Sequence of chain 19.A:
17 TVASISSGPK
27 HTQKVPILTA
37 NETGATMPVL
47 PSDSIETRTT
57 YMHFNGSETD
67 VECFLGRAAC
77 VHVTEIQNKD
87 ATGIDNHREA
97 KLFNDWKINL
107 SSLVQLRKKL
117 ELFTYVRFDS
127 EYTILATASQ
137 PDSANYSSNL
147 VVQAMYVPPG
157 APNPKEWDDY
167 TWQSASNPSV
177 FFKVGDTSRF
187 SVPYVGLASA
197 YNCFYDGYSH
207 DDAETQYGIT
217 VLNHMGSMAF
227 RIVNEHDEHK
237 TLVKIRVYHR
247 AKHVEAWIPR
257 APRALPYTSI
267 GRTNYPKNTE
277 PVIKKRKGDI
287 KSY

Binding-site contacts:
Ligand atom F3 contacts residue PRO174 of chain 19.A at 2.9 Å.
Ligand atom F1 contacts residue MET224 of chain 19.A at 3.6 Å.
Ligand atom C3C contacts residue TYR128 of chain 19.A at 3.3 Å (hydrophobic).
Ligand atom F3 contacts residue SER175 of chain 19.A at 2.8 Å.
Ligand atom N1A contacts residue ALA24 of chain 19.C at 3.2 Å.
Ligand atom O1A contacts residue PRO174 of chain 19.A at 3.5 Å.
Ligand atom F3 contacts residue TYR152 of chain 19.A at 3.6 Å.
Ligand atom C4 contacts residue TYR197 of chain 19.A at 3.4 Å (hydrophobic).
Ligand atom C2B contacts residue ILE104 of chain 19.A at 3.8 Å (hydrophobic).
Ligand atom N1A contacts residue PRO174 of chain 19.A at 3.5 Å.
Ligand atom CM2 contacts residue ILE104 of chain 19.A at 3.6 Å (hydrophobic).
Ligand atom C3 contacts residue LEU106 of chain 19.A at 3.8 Å (hydrophobic).
Ligand atom CM6 contacts residue VAL188 of chain 19.A at 3.8 Å (hydrophobic).
Ligand atom C3B contacts residue MET224 of chain 19.A at 3.6 Å (hydrophobic).
Ligand atom CM6 contacts residue TYR152 of chain 19.A at 3.4 Å (hydrophobic).
Ligand atom CM4 contacts residue ALA150 of chain 19.A at 3.6 Å (hydrophobic).
Ligand atom F3 contacts residue ALA150 of chain 19.A at 2.7 Å.
Ligand atom CM4 contacts residue VAL176 of chain 19.A at 3.8 Å (hydrophobic).
Ligand atom C1C contacts residue TYR197 of chain 19.A at 3.5 Å (hydrophobic).
Ligand atom F1 contacts residue ALA150 of chain 19.A at 3.8 Å.
Ligand atom CM2 contacts residue TYR128 of chain 19.A at 3.4 Å (hydrophobic).
Ligand atom C5B contacts residue TYR152 of chain 19.A at 3.5 Å (hydrophobic).
Ligand atom CM6 contacts residue LEU25 of chain 19.C at 3.8 Å (hydrophobic).
Ligand atom C1C contacts residue TYR128 of chain 19.A at 3.5 Å (hydrophobic).
Ligand atom C2A contacts residue PHE186 of chain 19.A at 3.5 Å (hydrophobic).
Ligand atom F2 contacts residue VAL176 of chain 19.A at 2.7 Å.
Ligand atom F3 contacts residue VAL176 of chain 19.A at 3.6 Å.
Ligand atom CM2 contacts residue MET224 of chain 19.A at 3.5 Å (hydrophobic).
Ligand atom C2C contacts residue TYR128 of chain 19.A at 3.2 Å (hydrophobic).
Ligand atom O1A contacts residue ALA24 of chain 19.C at 3.3 Å.
Ligand atom N3A contacts residue TYR152 of chain 19.A at 3.8 Å.
Ligand atom C6B contacts residue TYR152 of chain 19.A at 3.6 Å (hydrophobic).
Ligand atom C3A contacts residue PHE186 of chain 19.A at 3.7 Å (hydrophobic).
Ligand atom C2C contacts residue ILE104 of chain 19.A at 3.8 Å (hydrophobic).
Ligand atom CM3 contacts residue ASN219 of chain 19.A at 3.8 Å.
Ligand atom F1 contacts residue PHE186 of chain 19.A at 3.8 Å.
Ligand atom N3A contacts residue PHE186 of chain 19.A at 3.4 Å.
Ligand atom O1 contacts residue MET221 of chain 19.A at 3.7 Å.
Ligand atom F3 contacts residue MET151 of chain 19.A at 3.7 Å.
Ligand atom C2A contacts residue TYR152 of chain 19.A at 3.7 Å (hydrophobic).

Sequence of chain 19.C:
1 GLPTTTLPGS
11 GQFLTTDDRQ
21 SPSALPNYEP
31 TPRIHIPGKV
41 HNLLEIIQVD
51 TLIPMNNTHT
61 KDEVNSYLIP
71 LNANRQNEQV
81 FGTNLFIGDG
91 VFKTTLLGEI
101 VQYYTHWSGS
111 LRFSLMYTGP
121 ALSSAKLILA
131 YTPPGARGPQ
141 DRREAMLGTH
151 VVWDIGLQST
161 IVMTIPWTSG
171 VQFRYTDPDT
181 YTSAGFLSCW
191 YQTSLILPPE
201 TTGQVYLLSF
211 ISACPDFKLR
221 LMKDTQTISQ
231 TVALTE

This small molecule binds to this protein.
Small molecule (SMILES): Cc1cc(CCCOc2c(C)cc(-c3noc(C(F)(F)F)n3)cc2C)on1

Sequence of chain 20.C:
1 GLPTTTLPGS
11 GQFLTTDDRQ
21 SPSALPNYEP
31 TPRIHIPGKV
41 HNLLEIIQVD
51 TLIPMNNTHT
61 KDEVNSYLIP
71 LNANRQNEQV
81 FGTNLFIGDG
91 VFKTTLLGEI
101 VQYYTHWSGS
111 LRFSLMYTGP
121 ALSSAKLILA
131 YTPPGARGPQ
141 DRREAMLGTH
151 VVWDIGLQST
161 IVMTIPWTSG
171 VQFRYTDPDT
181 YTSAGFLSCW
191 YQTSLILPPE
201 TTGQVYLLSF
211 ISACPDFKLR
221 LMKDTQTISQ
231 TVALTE